Binding-site contacts:
Ligand atom OXT contacts residue ARG132 of chain 1.B at 3.0 Å (salt-bridge).
Ligand atom N contacts residue PHE93 of chain 1.B at 4.1 Å.
Ligand atom OXT contacts residue SER180 of chain 1.B at 3.5 Å.
Ligand atom N contacts residue SER181 of chain 1.B at 3.9 Å.
Ligand atom C contacts residue PRO125 of chain 1.B at 4.2 Å (hydrophobic).
Ligand atom C contacts residue ARG132 of chain 1.B at 3.6 Å.
Ligand atom O contacts residue THR127 of chain 1.B at 2.9 Å (h-bond).
Ligand atom CA contacts residue PRO125 of chain 1.B at 3.8 Å (hydrophobic).
Ligand atom CA contacts residue TRP224 of chain 1.B at 3.9 Å (hydrophobic).
Ligand atom CA contacts residue THR127 of chain 1.B at 3.6 Å.
Ligand atom OXT contacts residue SER181 of chain 1.B at 2.8 Å (h-bond).
Ligand atom O contacts residue ARG132 of chain 1.B at 2.8 Å (salt-bridge).
Ligand atom N contacts residue ASP225 of chain 1.B at 2.8 Å (salt-bridge).
Ligand atom CA contacts residue ASP225 of chain 1.B at 3.3 Å.
Ligand atom O contacts residue PRO125 of chain 1.B at 3.9 Å.
Ligand atom N contacts residue PHE251 of chain 1.B at 3.6 Å.
Ligand atom N contacts residue THR127 of chain 1.B at 2.8 Å (h-bond).
Ligand atom N contacts residue LEU126 of chain 1.B at 4.4 Å.
Ligand atom CA contacts residue SER181 of chain 1.B at 3.4 Å.
Ligand atom C contacts residue PHE93 of chain 1.B at 3.4 Å (hydrophobic).
Ligand atom O contacts residue SER181 of chain 1.B at 3.6 Å.
Ligand atom OXT contacts residue PHE93 of chain 1.B at 3.1 Å.
Ligand atom O contacts residue LEU126 of chain 1.B at 3.7 Å.
Ligand atom N contacts residue PRO125 of chain 1.B at 2.8 Å (h-bond).
Ligand atom C contacts residue SER181 of chain 1.B at 3.2 Å.
Ligand atom O contacts residue PHE93 of chain 1.B at 3.6 Å.
Ligand atom C contacts residue THR127 of chain 1.B at 3.8 Å.
Ligand atom CA contacts residue PHE93 of chain 1.B at 3.8 Å (hydrophobic).

Sequence of chain 1.B:
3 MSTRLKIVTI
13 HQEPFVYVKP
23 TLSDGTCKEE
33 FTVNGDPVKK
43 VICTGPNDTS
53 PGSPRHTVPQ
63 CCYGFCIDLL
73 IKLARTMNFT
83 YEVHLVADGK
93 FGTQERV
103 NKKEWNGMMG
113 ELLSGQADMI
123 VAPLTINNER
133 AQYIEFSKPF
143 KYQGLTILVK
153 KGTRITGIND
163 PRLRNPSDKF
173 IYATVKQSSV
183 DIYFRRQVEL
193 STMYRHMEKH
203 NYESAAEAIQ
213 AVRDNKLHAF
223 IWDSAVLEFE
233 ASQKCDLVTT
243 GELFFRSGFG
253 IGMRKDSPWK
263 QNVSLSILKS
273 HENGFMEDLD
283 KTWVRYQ

A protein and the small-molecule ligand that binds it are described below.
Small molecule (SMILES): NCC(=O)O